Binding-site contacts:
Ligand atom CAB contacts residue LYS2 of chain 1.C at 4.2 Å.
Ligand atom CAA contacts residue MET1 of chain 1.C at 4.3 Å (hydrophobic).
Ligand atom CAB contacts residue MET1 of chain 1.C at 3.1 Å (hydrophobic).
Ligand atom NAC contacts residue MET1 of chain 1.C at 3.6 Å (h-bond).
Ligand atom CAD contacts residue LYS2 of chain 1.C at 4.2 Å.
Ligand atom OAE contacts residue MET1 of chain 1.C at 2.9 Å (h-bond).

Sequence of chain 1.C:
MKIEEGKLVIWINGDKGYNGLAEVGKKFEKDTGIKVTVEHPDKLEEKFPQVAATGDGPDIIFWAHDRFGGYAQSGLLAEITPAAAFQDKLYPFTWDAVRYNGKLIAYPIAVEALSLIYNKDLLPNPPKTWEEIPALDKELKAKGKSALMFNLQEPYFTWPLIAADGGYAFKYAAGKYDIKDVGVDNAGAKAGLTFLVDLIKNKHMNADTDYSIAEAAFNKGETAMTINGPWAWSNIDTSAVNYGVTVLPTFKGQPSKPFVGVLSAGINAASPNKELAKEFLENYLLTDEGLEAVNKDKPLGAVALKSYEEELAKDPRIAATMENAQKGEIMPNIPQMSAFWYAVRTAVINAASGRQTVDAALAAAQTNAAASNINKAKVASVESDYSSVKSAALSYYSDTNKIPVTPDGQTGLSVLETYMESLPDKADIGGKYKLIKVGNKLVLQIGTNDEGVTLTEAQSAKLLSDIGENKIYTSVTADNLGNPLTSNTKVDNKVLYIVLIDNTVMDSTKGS

This protein binds this small molecule.
Small molecule (SMILES): C[N+](C)(C)[O-]